The protein below binds the small molecule below.
Small molecule (SMILES): O=[N+]([O-])c1cccc([N+](=O)[O-])c1

Binding-site contacts:
Ligand atom O42 contacts residue LYS41 of chain 1.A at 2.8 Å (salt-bridge).
Ligand atom C6 contacts residue GLN11 of chain 1.A at 4.0 Å.
Ligand atom C2 contacts residue LYS7 of chain 1.A at 2.5 Å.
Ligand atom N4 contacts residue LYS41 of chain 1.A at 3.1 Å (salt-bridge).
Ligand atom C1 contacts residue LYS7 of chain 1.A at 1.4 Å.
Ligand atom C3 contacts residue LYS7 of chain 1.A at 3.8 Å.
Ligand atom C6 contacts residue LYS7 of chain 1.A at 2.4 Å.
Ligand atom C5 contacts residue LYS41 of chain 1.A at 1.5 Å.
Ligand atom C6 contacts residue LYS41 of chain 1.A at 2.4 Å.
Ligand atom O22 contacts residue LYS7 of chain 1.A at 4.3 Å.
Ligand atom C3 contacts residue LYS41 of chain 1.A at 3.9 Å.
Ligand atom C4 contacts residue LYS41 of chain 1.A at 2.6 Å.
Ligand atom N4 contacts residue ARG39 of chain 1.A at 3.5 Å (salt-bridge).
Ligand atom O41 contacts residue LYS41 of chain 1.A at 4.4 Å.
Ligand atom C1 contacts residue LYS41 of chain 1.A at 3.7 Å.
Ligand atom C4 contacts residue LYS7 of chain 1.A at 4.2 Å.
Ligand atom O21 contacts residue LYS7 of chain 1.A at 2.7 Å (salt-bridge).
Ligand atom C5 contacts residue LYS7 of chain 1.A at 3.7 Å.
Ligand atom O42 contacts residue ARG39 of chain 1.A at 2.6 Å (salt-bridge).
Ligand atom C2 contacts residue LYS41 of chain 1.A at 4.3 Å.
Ligand atom O41 contacts residue ARG39 of chain 1.A at 3.5 Å (salt-bridge).
Ligand atom N2 contacts residue LYS7 of chain 1.A at 3.0 Å (salt-bridge).

Sequence of chain 1.A:
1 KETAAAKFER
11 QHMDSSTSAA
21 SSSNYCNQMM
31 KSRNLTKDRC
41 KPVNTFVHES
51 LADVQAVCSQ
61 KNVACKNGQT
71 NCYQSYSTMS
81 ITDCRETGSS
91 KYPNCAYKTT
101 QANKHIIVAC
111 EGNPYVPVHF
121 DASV